A protein and the small-molecule ligand that binds it are described below.
Small molecule (SMILES): CC(=O)N[C@@H]1[C@@H](O)[C@H](O)[C@@H](CO)O[C@H]1O

Sequence of chain 1.C:
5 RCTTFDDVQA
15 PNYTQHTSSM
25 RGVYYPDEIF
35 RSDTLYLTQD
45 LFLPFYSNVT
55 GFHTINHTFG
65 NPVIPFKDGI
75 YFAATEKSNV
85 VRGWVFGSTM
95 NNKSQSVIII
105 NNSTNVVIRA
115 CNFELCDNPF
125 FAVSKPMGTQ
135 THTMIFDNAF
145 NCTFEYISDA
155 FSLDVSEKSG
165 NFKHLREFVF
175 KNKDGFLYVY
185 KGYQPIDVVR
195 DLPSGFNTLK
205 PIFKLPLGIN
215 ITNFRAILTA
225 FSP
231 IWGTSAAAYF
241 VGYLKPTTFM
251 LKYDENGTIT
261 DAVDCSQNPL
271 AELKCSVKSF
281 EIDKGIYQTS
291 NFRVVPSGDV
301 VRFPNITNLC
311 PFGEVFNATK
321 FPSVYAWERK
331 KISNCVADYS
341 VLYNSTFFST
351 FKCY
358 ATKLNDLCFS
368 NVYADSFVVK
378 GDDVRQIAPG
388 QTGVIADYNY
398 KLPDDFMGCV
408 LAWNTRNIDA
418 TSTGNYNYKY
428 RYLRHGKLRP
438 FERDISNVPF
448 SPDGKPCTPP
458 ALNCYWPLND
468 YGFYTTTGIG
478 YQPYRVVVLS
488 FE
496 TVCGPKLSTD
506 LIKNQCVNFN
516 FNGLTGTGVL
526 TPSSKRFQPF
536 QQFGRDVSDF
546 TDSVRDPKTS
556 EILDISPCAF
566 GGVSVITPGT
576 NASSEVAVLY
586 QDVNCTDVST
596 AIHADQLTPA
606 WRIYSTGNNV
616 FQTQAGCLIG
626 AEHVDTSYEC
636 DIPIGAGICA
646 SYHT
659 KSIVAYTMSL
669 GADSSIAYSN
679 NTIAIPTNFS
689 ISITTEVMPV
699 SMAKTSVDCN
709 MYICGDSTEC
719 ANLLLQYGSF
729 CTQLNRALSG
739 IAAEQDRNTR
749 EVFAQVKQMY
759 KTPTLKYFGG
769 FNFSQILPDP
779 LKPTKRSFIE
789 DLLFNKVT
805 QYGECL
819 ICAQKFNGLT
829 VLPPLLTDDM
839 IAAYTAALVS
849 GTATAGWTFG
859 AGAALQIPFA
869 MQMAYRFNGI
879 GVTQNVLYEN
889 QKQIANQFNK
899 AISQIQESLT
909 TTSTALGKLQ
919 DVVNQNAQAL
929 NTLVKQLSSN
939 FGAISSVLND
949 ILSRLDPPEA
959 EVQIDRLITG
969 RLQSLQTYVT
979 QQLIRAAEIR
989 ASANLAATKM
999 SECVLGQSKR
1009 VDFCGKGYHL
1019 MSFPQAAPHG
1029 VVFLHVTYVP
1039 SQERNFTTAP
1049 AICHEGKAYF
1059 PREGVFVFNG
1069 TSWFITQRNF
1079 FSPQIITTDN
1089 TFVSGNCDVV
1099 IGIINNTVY

Binding-site contacts:
Ligand atom C5 contacts residue ASN1043 of chain 1.C at 3.6 Å.
Ligand atom C7 contacts residue ASN1043 of chain 1.C at 3.1 Å.
Ligand atom C3 contacts residue ASN1043 of chain 1.C at 3.8 Å.
Ligand atom C1 contacts residue ASN1043 of chain 1.C at 1.4 Å.
Ligand atom O5 contacts residue ASN1043 of chain 1.C at 2.3 Å (h-bond).
Ligand atom C4 contacts residue ASN1043 of chain 1.C at 4.2 Å.
Ligand atom C8 contacts residue ARG1042 of chain 1.C at 3.7 Å.
Ligand atom C7 contacts residue ARG1042 of chain 1.C at 4.5 Å.
Ligand atom O6 contacts residue ASN1043 of chain 1.C at 4.4 Å.
Ligand atom C8 contacts residue ASN1043 of chain 1.C at 4.0 Å.
Ligand atom C2 contacts residue ASN1043 of chain 1.C at 2.5 Å.
Ligand atom O7 contacts residue ASN1043 of chain 1.C at 2.8 Å (h-bond).
Ligand atom N2 contacts residue ASN1043 of chain 1.C at 3.0 Å (h-bond).
Ligand atom C8 contacts residue GLU1041 of chain 1.C at 3.3 Å.